A protein and the small-molecule ligand that binds it are described below.
Small molecule (SMILES): CC(=O)N[C@@H]1[C@@H](O)[C@H](O)[C@@H](CO)O[C@H]1O

Sequence of chain 1.G:
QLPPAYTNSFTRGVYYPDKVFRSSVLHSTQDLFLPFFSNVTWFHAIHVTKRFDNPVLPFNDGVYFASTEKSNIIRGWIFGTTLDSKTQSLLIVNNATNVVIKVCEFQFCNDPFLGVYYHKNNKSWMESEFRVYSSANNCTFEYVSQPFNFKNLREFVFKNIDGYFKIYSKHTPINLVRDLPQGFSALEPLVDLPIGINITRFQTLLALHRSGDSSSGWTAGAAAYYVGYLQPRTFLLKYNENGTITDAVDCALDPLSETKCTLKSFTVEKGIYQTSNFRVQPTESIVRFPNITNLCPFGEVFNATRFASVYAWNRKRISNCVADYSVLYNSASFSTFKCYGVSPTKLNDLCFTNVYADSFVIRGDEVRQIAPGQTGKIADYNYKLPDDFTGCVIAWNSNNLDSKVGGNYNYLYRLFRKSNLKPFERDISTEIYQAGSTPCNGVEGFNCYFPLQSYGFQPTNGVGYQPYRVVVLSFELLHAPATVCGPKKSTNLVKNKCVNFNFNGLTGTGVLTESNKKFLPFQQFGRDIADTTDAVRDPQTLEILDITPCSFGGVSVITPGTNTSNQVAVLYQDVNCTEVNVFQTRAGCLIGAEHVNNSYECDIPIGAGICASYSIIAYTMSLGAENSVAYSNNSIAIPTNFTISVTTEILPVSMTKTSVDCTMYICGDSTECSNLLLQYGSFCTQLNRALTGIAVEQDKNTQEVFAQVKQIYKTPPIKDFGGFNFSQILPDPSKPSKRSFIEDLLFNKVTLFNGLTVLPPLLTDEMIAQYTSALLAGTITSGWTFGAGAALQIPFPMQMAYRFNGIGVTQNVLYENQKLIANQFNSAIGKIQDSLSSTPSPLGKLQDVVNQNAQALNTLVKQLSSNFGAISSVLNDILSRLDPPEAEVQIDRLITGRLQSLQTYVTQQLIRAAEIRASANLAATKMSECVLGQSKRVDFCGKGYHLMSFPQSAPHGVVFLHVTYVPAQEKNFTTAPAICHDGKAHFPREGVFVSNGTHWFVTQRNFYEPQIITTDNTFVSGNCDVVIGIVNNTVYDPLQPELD

Binding-site contacts:
Ligand atom C8 contacts residue SER708 of chain 1.G at 3.8 Å.
Ligand atom C2 contacts residue ASN710 of chain 1.G at 3.6 Å.
Ligand atom C7 contacts residue SER708 of chain 1.G at 3.0 Å.
Ligand atom N2 contacts residue ASN710 of chain 1.G at 3.3 Å (h-bond).
Ligand atom C1 contacts residue ASN709 of chain 1.G at 1.5 Å.
Ligand atom N2 contacts residue ASN709 of chain 1.G at 3.0 Å.
Ligand atom O5 contacts residue ASN709 of chain 1.G at 2.2 Å (h-bond).
Ligand atom C4 contacts residue ASN709 of chain 1.G at 4.3 Å.
Ligand atom C7 contacts residue ASN709 of chain 1.G at 3.5 Å.
Ligand atom O3 contacts residue ASN710 of chain 1.G at 3.5 Å (h-bond).
Ligand atom O6 contacts residue ASN709 of chain 1.G at 4.2 Å.
Ligand atom O7 contacts residue ASN710 of chain 1.G at 3.9 Å.
Ligand atom O7 contacts residue SER708 of chain 1.G at 2.1 Å (h-bond).
Ligand atom C2 contacts residue ASN709 of chain 1.G at 2.7 Å.
Ligand atom C7 contacts residue ASN710 of chain 1.G at 4.3 Å.
Ligand atom N2 contacts residue SER708 of chain 1.G at 3.8 Å.
Ligand atom C8 contacts residue ASN709 of chain 1.G at 4.2 Å.
Ligand atom C3 contacts residue ASN709 of chain 1.G at 4.0 Å.
Ligand atom C3 contacts residue ASN710 of chain 1.G at 4.2 Å.
Ligand atom C5 contacts residue ASN709 of chain 1.G at 3.6 Å.
Ligand atom O7 contacts residue ASN709 of chain 1.G at 3.1 Å (h-bond).